The protein below binds the small molecule below.
Small molecule (SMILES): O=C(COP(=O)(O)O)NO

Sequence of chain 1.B:
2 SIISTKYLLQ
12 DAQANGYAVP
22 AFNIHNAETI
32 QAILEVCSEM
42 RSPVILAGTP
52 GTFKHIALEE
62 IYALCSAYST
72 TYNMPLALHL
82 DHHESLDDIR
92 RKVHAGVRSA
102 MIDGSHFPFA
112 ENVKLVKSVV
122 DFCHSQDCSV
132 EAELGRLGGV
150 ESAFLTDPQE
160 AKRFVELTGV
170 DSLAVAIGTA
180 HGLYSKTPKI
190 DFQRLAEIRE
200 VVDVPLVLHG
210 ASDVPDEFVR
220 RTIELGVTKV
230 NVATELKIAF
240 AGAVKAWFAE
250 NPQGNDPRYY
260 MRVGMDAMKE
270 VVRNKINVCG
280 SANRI

Binding-site contacts:
Ligand atom P contacts residue GLY181 of chain 1.B at 3.8 Å.
Ligand atom O4P contacts residue GLY181 of chain 1.B at 3.4 Å (h-bond).
Ligand atom P contacts residue SER211 of chain 1.B at 3.6 Å.
Ligand atom O2 contacts residue ASN230 of chain 1.B at 3.3 Å (h-bond).
Ligand atom O3P contacts residue GLY181 of chain 1.B at 3.2 Å (h-bond).
Ligand atom C2 contacts residue ASN230 of chain 1.B at 3.4 Å.
Ligand atom N2 contacts residue ZN1 of chain 1.M at 2.9 Å.
Ligand atom N2 contacts residue HIS180 of chain 1.B at 3.8 Å.
Ligand atom O1 contacts residue HIS180 of chain 1.B at 3.0 Å (h-bond).
Ligand atom O2 contacts residue ZN1 of chain 1.M at 2.1 Å.
Ligand atom O2 contacts residue HIS208 of chain 1.B at 3.3 Å (h-bond).
Ligand atom O1 contacts residue GLY209 of chain 1.B at 2.8 Å (h-bond).
Ligand atom O3P contacts residue GLY209 of chain 1.B at 3.2 Å.
Ligand atom N2 contacts residue ASN230 of chain 1.B at 3.8 Å.
Ligand atom N2 contacts residue ASP82 of chain 1.B at 3.2 Å (salt-bridge).
Ligand atom O1 contacts residue HIS208 of chain 1.B at 3.2 Å (h-bond).
Ligand atom O2 contacts residue HIS180 of chain 1.B at 3.6 Å (h-bond).
Ligand atom O4P contacts residue THR233 of chain 1.B at 2.7 Å (h-bond).
Ligand atom O4P contacts residue ALA232 of chain 1.B at 3.8 Å.
Ligand atom O2P contacts residue ALA232 of chain 1.B at 2.9 Å (h-bond).
Ligand atom O2 contacts residue ASP82 of chain 1.B at 2.4 Å (salt-bridge).
Ligand atom O3P contacts residue NA1 of chain 1.N at 2.4 Å (h-bond).
Ligand atom O1P contacts residue HIS180 of chain 1.B at 3.4 Å.
Ligand atom O1P contacts residue GLY209 of chain 1.B at 3.3 Å.
Ligand atom O3P contacts residue ALA210 of chain 1.B at 3.7 Å.
Ligand atom O3P contacts residue HIS180 of chain 1.B at 3.7 Å.
Ligand atom O3P contacts residue SER211 of chain 1.B at 3.4 Å.
Ligand atom O2 contacts residue HIS83 of chain 1.B at 3.1 Å (h-bond).
Ligand atom O3P contacts residue ALA179 of chain 1.B at 3.6 Å.
Ligand atom O1 contacts residue ZN1 of chain 1.M at 2.3 Å.
Ligand atom C1 contacts residue HIS180 of chain 1.B at 3.3 Å.
Ligand atom N2 contacts residue ASN24 of chain 1.B at 3.5 Å (h-bond).
Ligand atom C2 contacts residue ALA232 of chain 1.B at 3.6 Å (hydrophobic).
Ligand atom O2P contacts residue VAL231 of chain 1.B at 3.5 Å.
Ligand atom O1 contacts residue ASN230 of chain 1.B at 3.6 Å.
Ligand atom C1 contacts residue GLY209 of chain 1.B at 3.6 Å.
Ligand atom O2P contacts residue SER211 of chain 1.B at 2.6 Å (h-bond).
Ligand atom O2P contacts residue THR233 of chain 1.B at 3.4 Å (h-bond).
Ligand atom C1 contacts residue ASN230 of chain 1.B at 3.5 Å.
Ligand atom C1 contacts residue ZN1 of chain 1.M at 2.9 Å.